Sequence of chain 1.C:
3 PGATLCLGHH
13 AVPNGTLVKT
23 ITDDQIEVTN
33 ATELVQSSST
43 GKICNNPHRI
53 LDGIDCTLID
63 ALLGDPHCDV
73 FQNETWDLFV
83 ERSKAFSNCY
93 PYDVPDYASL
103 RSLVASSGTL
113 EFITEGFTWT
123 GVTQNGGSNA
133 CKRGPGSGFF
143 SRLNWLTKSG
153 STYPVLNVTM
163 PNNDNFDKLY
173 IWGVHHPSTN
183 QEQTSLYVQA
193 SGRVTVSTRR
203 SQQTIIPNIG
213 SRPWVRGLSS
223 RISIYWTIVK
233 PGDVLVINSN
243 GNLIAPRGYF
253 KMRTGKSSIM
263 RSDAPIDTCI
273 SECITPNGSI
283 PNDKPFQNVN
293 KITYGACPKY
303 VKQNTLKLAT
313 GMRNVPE

The protein below binds the small molecule below.
Small molecule (SMILES): CC(=O)N[C@H]1[C@H](O[C@H]2[C@H](O)[C@@H](NC(C)=O)CO[C@@H]2CO)O[C@H](CO)[C@@H](O[C@@H]2O[C@H](CO)[C@@H](O)[C@H](O)[C@@H]2O)[C@@H]1O

Binding-site contacts:
Ligand atom C6 contacts residue TRP216 of chain 1.E at 4.3 Å (hydrophobic).
Ligand atom C1 contacts residue TRP216 of chain 1.E at 3.8 Å (hydrophobic).
Ligand atom C7 contacts residue PRO215 of chain 1.E at 4.2 Å (hydrophobic).
Ligand atom C3 contacts residue TRP216 of chain 1.E at 4.1 Å (hydrophobic).
Ligand atom O5 contacts residue TRP216 of chain 1.E at 4.0 Å.
Ligand atom C8 contacts residue VAL236 of chain 1.C at 4.0 Å (hydrophobic).
Ligand atom O7 contacts residue ASN159 of chain 1.C at 3.4 Å (h-bond).
Ligand atom O6 contacts residue TRP216 of chain 1.E at 3.0 Å.
Ligand atom C7 contacts residue SER213 of chain 1.E at 3.9 Å.
Ligand atom N2 contacts residue ASN159 of chain 1.C at 2.9 Å (h-bond).
Ligand atom O4 contacts residue TRP216 of chain 1.E at 4.4 Å.
Ligand atom C1 contacts residue ASN159 of chain 1.C at 1.4 Å.
Ligand atom C2 contacts residue TRP216 of chain 1.E at 4.1 Å (hydrophobic).
Ligand atom C1 contacts residue SER213 of chain 1.E at 3.9 Å.
Ligand atom O3 contacts residue TRP216 of chain 1.E at 4.3 Å.
Ligand atom C4 contacts residue ASN159 of chain 1.C at 4.1 Å.
Ligand atom C6 contacts residue THR161 of chain 1.C at 3.9 Å.
Ligand atom C4 contacts residue TRP216 of chain 1.E at 4.0 Å (hydrophobic).
Ligand atom O7 contacts residue ARG214 of chain 1.E at 4.1 Å.
Ligand atom C8 contacts residue THR161 of chain 1.C at 4.2 Å.
Ligand atom C8 contacts residue ASN159 of chain 1.C at 4.4 Å.
Ligand atom C5 contacts residue ASN159 of chain 1.C at 3.6 Å.
Ligand atom C2 contacts residue SER213 of chain 1.E at 4.3 Å.
Ligand atom C7 contacts residue ASN159 of chain 1.C at 3.3 Å.
Ligand atom C2 contacts residue ASN159 of chain 1.C at 2.3 Å.
Ligand atom C3 contacts residue ASN159 of chain 1.C at 3.8 Å.
Ligand atom C6 contacts residue VAL238 of chain 1.C at 4.2 Å (hydrophobic).
Ligand atom C7 contacts residue TRP216 of chain 1.E at 3.9 Å (hydrophobic).
Ligand atom N2 contacts residue SER213 of chain 1.E at 3.4 Å (h-bond).
Ligand atom C3 contacts residue TRP216 of chain 1.E at 4.5 Å (hydrophobic).
Ligand atom O5 contacts residue ASN159 of chain 1.C at 2.4 Å (h-bond).
Ligand atom C8 contacts residue SER213 of chain 1.E at 3.5 Å.
Ligand atom C2 contacts residue TRP216 of chain 1.E at 4.0 Å (hydrophobic).
Ligand atom C8 contacts residue PRO215 of chain 1.E at 4.3 Å (hydrophobic).
Ligand atom O7 contacts residue PRO215 of chain 1.E at 3.2 Å.
Ligand atom O6 contacts residue THR161 of chain 1.C at 3.5 Å.
Ligand atom O7 contacts residue TRP216 of chain 1.E at 2.7 Å (h-bond).

Sequence of chain 1.E:
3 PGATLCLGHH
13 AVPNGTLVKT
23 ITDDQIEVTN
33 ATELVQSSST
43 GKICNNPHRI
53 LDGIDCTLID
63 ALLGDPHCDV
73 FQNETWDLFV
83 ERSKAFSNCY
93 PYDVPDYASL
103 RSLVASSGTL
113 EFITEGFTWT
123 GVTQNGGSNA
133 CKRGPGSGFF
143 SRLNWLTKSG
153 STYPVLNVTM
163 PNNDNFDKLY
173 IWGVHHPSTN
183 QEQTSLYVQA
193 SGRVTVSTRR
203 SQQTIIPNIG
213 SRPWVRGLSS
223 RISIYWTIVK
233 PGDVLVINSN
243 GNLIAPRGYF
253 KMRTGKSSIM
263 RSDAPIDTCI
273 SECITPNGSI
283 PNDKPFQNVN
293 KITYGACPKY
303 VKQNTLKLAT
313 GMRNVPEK